Binding-site contacts:
Ligand atom CB contacts residue ASN47 of chain 48.V at 3.7 Å.
Ligand atom OD1 contacts residue ARG666 of chain 48.X at 3.7 Å.
Ligand atom CB contacts residue GLY42 of chain 48.V at 3.7 Å.
Ligand atom C contacts residue ARG666 of chain 48.X at 3.7 Å.
Ligand atom OD2 contacts residue GLY667 of chain 48.X at 3.7 Å.
Ligand atom N contacts residue ALA874 of chain 48.X at 3.8 Å.
Ligand atom CD1 contacts residue ARG666 of chain 48.X at 3.9 Å.
Ligand atom OD1 contacts residue GLY667 of chain 48.X at 3.3 Å (h-bond).
Ligand atom CD1 contacts residue ARG46 of chain 48.V at 3.9 Å.
Ligand atom CA contacts residue ARG666 of chain 48.X at 3.6 Å.
Ligand atom CG contacts residue GLU911 of chain 48.X at 3.5 Å.
Ligand atom CB contacts residue ARG666 of chain 48.X at 3.9 Å.
Ligand atom CD1 contacts residue ARG33 of chain 48.V at 3.8 Å.
Ligand atom CG2 contacts residue TYR636 of chain 48.X at 3.8 Å (hydrophobic).
Ligand atom N contacts residue ARG666 of chain 48.X at 3.4 Å (salt-bridge).
Ligand atom N contacts residue GLY873 of chain 48.X at 3.8 Å.
Ligand atom OG contacts residue ARG46 of chain 48.V at 3.2 Å.
Ligand atom CB contacts residue PHE913 of chain 48.X at 3.9 Å (hydrophobic).
Ligand atom CB contacts residue GLU911 of chain 48.X at 3.6 Å.
Ligand atom CB contacts residue ALA874 of chain 48.X at 3.9 Å (hydrophobic).
Ligand atom C contacts residue ASN634 of chain 48.X at 3.8 Å.
Ligand atom CG contacts residue GLY667 of chain 48.X at 3.7 Å.
Ligand atom CE1 contacts residue ARG46 of chain 48.V at 3.7 Å.
Ligand atom O contacts residue ALA874 of chain 48.X at 3.7 Å.
Ligand atom OD1 contacts residue ASN634 of chain 48.X at 3.2 Å (h-bond).
Ligand atom OD2 contacts residue PRO864 of chain 48.X at 3.6 Å.
Ligand atom CG contacts residue ASN634 of chain 48.X at 3.9 Å.
Ligand atom O contacts residue ASN43 of chain 48.V at 3.6 Å.
Ligand atom O contacts residue GLY42 of chain 48.V at 3.5 Å.
Ligand atom O contacts residue ARG46 of chain 48.V at 3.9 Å.
Ligand atom ND2 contacts residue THR49 of chain 48.V at 3.9 Å.
Ligand atom OG contacts residue PHE45 of chain 48.V at 3.3 Å (h-bond).
Ligand atom N contacts residue ARG46 of chain 48.V at 3.9 Å.
Ligand atom CD1 contacts residue SER21 of chain 48.V at 3.4 Å.
Ligand atom CD2 contacts residue ALA20 of chain 48.V at 3.8 Å (hydrophobic).
Ligand atom N contacts residue SER871 of chain 48.X at 3.6 Å.
Ligand atom OD2 contacts residue GLU911 of chain 48.X at 3.4 Å (salt-bridge).
Ligand atom O contacts residue ASN634 of chain 48.X at 3.0 Å (h-bond).
Ligand atom N contacts residue GLY42 of chain 48.V at 3.5 Å (h-bond).
Ligand atom N contacts residue ARG666 of chain 48.X at 3.4 Å.

This small molecule binds to this protein.
Small molecule (SMILES): CC[C@H](C)[C@H](NC(=O)[C@@H](N)CC(=O)O)C(=O)N[C@@H](CC(N)=O)C(=O)N[C@@H](Cc1ccccc1)C(=O)N[C@@H](CO)C(=O)N[C@@H](CO)C(=O)N[C@H](C=O)CC(C)C

Sequence of chain 48.V:
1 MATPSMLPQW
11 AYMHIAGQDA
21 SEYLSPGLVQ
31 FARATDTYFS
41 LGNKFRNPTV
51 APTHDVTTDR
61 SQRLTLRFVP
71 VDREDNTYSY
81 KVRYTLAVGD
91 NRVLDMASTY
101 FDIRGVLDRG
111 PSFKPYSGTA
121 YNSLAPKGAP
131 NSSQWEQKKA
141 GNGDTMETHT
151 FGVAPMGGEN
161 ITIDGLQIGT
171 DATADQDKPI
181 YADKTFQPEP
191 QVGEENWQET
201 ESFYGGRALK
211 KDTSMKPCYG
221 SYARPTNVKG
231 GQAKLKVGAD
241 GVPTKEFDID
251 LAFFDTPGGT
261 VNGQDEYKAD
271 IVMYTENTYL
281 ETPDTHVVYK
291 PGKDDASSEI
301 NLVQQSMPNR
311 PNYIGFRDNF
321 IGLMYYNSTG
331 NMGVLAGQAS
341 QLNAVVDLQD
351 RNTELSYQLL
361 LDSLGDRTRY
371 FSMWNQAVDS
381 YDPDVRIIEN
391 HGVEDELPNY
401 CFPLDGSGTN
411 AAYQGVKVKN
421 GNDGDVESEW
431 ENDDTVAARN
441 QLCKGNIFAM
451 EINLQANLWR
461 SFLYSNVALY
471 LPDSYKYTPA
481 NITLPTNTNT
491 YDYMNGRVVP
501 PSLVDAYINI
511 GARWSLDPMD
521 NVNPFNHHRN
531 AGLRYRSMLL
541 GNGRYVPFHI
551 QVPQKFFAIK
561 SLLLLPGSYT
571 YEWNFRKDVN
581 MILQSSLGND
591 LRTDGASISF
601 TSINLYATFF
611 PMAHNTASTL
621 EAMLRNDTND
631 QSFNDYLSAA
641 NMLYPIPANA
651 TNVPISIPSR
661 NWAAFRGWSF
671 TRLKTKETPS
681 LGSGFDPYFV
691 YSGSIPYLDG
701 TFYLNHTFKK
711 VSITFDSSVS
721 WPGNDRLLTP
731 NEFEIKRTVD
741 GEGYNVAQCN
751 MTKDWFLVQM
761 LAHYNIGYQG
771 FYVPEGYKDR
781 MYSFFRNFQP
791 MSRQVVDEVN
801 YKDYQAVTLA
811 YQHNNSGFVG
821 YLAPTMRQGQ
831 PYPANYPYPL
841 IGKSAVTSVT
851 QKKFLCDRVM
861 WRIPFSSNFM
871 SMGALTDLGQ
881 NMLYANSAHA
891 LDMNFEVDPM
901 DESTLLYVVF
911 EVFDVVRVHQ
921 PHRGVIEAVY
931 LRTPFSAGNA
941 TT

Sequence of chain 48.X:
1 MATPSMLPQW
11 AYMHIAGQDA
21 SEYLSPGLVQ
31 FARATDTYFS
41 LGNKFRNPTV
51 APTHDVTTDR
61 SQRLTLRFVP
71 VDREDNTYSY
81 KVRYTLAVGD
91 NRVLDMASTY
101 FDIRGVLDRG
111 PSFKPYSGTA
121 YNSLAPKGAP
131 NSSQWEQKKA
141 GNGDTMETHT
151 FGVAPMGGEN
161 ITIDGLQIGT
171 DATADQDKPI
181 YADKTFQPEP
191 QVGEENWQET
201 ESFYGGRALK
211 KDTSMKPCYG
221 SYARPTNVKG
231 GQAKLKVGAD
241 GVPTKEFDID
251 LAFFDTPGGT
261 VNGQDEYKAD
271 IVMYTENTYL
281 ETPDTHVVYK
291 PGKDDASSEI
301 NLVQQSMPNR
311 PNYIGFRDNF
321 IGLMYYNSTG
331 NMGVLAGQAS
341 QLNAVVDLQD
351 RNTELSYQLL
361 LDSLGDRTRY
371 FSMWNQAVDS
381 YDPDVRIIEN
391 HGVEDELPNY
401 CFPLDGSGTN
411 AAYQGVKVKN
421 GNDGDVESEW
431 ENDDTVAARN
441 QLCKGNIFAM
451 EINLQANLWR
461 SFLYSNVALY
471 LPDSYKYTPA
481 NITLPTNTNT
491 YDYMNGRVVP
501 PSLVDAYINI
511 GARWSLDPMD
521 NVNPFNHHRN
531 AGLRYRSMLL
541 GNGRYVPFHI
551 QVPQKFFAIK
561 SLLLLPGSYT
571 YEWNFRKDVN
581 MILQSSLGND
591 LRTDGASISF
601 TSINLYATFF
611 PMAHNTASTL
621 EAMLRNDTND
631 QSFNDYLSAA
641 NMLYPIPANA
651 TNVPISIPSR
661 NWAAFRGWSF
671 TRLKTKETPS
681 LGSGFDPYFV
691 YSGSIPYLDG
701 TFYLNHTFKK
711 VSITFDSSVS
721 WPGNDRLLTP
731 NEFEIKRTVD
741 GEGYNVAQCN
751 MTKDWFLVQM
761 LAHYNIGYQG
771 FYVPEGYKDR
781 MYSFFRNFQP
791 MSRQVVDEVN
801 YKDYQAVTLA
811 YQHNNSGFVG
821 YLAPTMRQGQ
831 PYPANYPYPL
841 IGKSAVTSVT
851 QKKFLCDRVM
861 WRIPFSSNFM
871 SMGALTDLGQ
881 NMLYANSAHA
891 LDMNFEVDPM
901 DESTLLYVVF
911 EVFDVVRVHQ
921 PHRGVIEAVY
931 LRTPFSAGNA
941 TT